The small molecule below binds the protein below.
Small molecule (SMILES): CCCc1nc(C)c2c(=O)nc(-c3cc(S(=O)(=O)N4CCN(CC)CC4)ccc3OCC)[nH]n12

Sequence of chain 1.A:
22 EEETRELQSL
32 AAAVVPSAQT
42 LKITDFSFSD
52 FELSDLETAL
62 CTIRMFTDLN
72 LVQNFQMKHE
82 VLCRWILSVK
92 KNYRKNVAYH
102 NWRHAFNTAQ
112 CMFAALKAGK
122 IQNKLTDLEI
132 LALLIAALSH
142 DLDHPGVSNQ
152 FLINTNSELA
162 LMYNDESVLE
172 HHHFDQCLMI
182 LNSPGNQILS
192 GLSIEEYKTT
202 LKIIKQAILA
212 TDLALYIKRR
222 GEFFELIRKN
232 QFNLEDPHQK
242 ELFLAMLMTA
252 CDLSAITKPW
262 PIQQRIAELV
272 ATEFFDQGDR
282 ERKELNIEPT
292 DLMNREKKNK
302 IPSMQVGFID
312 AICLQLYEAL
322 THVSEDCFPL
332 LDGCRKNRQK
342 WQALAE

Binding-site contacts:
Ligand atom C18 contacts residue LEU214 of chain 1.A at 4.1 Å (hydrophobic).
Ligand atom O27 contacts residue PHE309 of chain 1.A at 3.9 Å.
Ligand atom O3 contacts residue VAL271 of chain 1.A at 4.0 Å.
Ligand atom O3 contacts residue PHE275 of chain 1.A at 3.8 Å.
Ligand atom N25 contacts residue PHE309 of chain 1.A at 3.5 Å.
Ligand atom C1 contacts residue ALA272 of chain 1.A at 3.9 Å (hydrophobic).
Ligand atom C28 contacts residue PHE309 of chain 1.A at 3.9 Å (hydrophobic).
Ligand atom O27 contacts residue GLN306 of chain 1.A at 3.0 Å (h-bond).
Ligand atom C15 contacts residue LEU293 of chain 1.A at 3.8 Å (hydrophobic).
Ligand atom N29 contacts residue LEU254 of chain 1.A at 3.9 Å.
Ligand atom C5 contacts residue MET305 of chain 1.A at 3.9 Å (hydrophobic).
Ligand atom O27 contacts residue ILE257 of chain 1.A at 3.8 Å.
Ligand atom N22 contacts residue GLN306 of chain 1.A at 2.7 Å (h-bond).
Ligand atom C8 contacts residue PHE309 of chain 1.A at 3.5 Å (hydrophobic).
Ligand atom C9 contacts residue PHE309 of chain 1.A at 4.0 Å (hydrophobic).
Ligand atom C9 contacts residue GLN306 of chain 1.A at 3.6 Å.
Ligand atom C23 contacts residue GLN306 of chain 1.A at 3.6 Å.
Ligand atom N22 contacts residue PHE309 of chain 1.A at 3.6 Å.
Ligand atom C21 contacts residue VAL271 of chain 1.A at 3.9 Å (hydrophobic).
Ligand atom C2 contacts residue GLN306 of chain 1.A at 3.3 Å.
Ligand atom C30 contacts residue PHE309 of chain 1.A at 3.7 Å (hydrophobic).
Ligand atom C7 contacts residue PHE309 of chain 1.A at 4.0 Å (hydrophobic).
Ligand atom C31 contacts residue ALA256 of chain 1.A at 3.8 Å (hydrophobic).
Ligand atom C16 contacts residue LEU293 of chain 1.A at 4.0 Å (hydrophobic).
Ligand atom C31 contacts residue TYR100 of chain 1.A at 3.7 Å (hydrophobic).
Ligand atom C4 contacts residue GLN306 of chain 1.A at 3.3 Å.
Ligand atom O3 contacts residue GLN306 of chain 1.A at 2.9 Å (h-bond).
Ligand atom N29 contacts residue PHE309 of chain 1.A at 4.0 Å.
Ligand atom C1 contacts residue GLN306 of chain 1.A at 3.7 Å.
Ligand atom C24 contacts residue PHE309 of chain 1.A at 3.4 Å (hydrophobic).
Ligand atom C23 contacts residue PHE309 of chain 1.A at 3.5 Å (hydrophobic).
Ligand atom C9 contacts residue PHE275 of chain 1.A at 4.1 Å (hydrophobic).
Ligand atom N29 contacts residue TYR100 of chain 1.A at 4.0 Å.
Ligand atom O11 contacts residue PHE309 of chain 1.A at 3.3 Å.
Ligand atom C4 contacts residue PHE275 of chain 1.A at 3.7 Å (hydrophobic).
Ligand atom C21 contacts residue PHE309 of chain 1.A at 4.0 Å (hydrophobic).
Ligand atom C32 contacts residue LEU254 of chain 1.A at 4.0 Å (hydrophobic).
Ligand atom C1 contacts residue ALA268 of chain 1.A at 3.8 Å (hydrophobic).
Ligand atom C21 contacts residue GLN306 of chain 1.A at 3.6 Å.
Ligand atom N26 contacts residue PHE309 of chain 1.A at 3.8 Å.